Sequence of chain 1.B:
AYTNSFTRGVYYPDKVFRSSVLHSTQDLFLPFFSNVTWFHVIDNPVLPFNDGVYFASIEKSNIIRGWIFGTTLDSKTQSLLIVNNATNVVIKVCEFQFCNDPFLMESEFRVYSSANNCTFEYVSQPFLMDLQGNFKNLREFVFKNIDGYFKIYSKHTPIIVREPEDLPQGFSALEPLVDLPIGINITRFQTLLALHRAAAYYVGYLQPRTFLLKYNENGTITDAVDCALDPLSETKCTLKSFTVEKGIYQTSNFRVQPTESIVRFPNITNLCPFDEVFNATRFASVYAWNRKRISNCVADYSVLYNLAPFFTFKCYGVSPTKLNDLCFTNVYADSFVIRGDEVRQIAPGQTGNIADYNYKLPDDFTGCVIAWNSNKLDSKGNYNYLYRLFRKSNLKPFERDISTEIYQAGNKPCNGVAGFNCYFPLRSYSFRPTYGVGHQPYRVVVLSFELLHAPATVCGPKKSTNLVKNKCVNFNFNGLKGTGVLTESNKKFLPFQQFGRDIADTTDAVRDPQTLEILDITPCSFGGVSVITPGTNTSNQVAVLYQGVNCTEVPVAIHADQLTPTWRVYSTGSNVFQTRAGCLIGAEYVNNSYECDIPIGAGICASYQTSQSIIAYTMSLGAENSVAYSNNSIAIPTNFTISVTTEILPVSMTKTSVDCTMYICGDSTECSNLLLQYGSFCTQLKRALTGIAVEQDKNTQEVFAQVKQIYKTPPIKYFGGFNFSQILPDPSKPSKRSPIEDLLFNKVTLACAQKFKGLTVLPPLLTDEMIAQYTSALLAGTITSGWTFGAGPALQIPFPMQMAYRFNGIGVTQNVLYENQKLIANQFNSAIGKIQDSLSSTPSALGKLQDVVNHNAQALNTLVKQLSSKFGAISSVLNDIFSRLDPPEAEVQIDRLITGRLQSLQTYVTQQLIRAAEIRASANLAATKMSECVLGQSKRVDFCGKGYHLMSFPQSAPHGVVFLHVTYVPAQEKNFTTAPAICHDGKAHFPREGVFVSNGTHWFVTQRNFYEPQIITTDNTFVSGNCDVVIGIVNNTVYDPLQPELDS

This small molecule binds to this protein.
Small molecule (SMILES): CC(=O)N[C@@H]1[C@@H](O)[C@H](O)[C@@H](CO)O[C@H]1O

Binding-site contacts:
Ligand atom O7 contacts residue ASN604 of chain 1.B at 3.9 Å.
Ligand atom C5 contacts residue ASN604 of chain 1.B at 3.7 Å.
Ligand atom C7 contacts residue ASN604 of chain 1.B at 3.4 Å.
Ligand atom C4 contacts residue ASN604 of chain 1.B at 4.2 Å.
Ligand atom N2 contacts residue GLN632 of chain 1.B at 3.8 Å.
Ligand atom C2 contacts residue ASN604 of chain 1.B at 2.5 Å.
Ligand atom C8 contacts residue GLN632 of chain 1.B at 3.3 Å.
Ligand atom C5 contacts residue THR606 of chain 1.B at 3.9 Å.
Ligand atom O5 contacts residue THR606 of chain 1.B at 3.5 Å.
Ligand atom C1 contacts residue THR606 of chain 1.B at 3.5 Å.
Ligand atom C1 contacts residue ASN604 of chain 1.B at 1.4 Å.
Ligand atom C8 contacts residue ASN604 of chain 1.B at 3.8 Å.
Ligand atom C3 contacts residue ASN604 of chain 1.B at 3.8 Å.
Ligand atom N2 contacts residue ASN604 of chain 1.B at 2.6 Å (h-bond).
Ligand atom O5 contacts residue ASN604 of chain 1.B at 2.4 Å (h-bond).
Ligand atom C7 contacts residue GLN632 of chain 1.B at 4.1 Å.